A protein and the small-molecule ligand that binds it are described below.
Small molecule (SMILES): C[C@@H]1O[C@H](O)[C@H](O)[C@H](O)[C@H]1O

Binding-site contacts:
Ligand atom O4 contacts residue TRP42 of chain 1.B at 4.3 Å.
Ligand atom C2 contacts residue TRP187 of chain 1.B at 3.8 Å (hydrophobic).
Ligand atom O1 contacts residue LYS230 of chain 1.B at 3.0 Å (salt-bridge).
Ligand atom O3 contacts residue HIS288 of chain 1.B at 4.1 Å.
Ligand atom C3 contacts residue ASP328 of chain 1.B at 3.8 Å.
Ligand atom C4 contacts residue ASP328 of chain 1.B at 3.7 Å.
Ligand atom C6 contacts residue PHE330 of chain 1.B at 4.0 Å (hydrophobic).
Ligand atom O5 contacts residue PHE330 of chain 1.B at 4.2 Å.
Ligand atom C4 contacts residue HIS97 of chain 1.B at 4.0 Å.
Ligand atom O3 contacts residue ASP328 of chain 1.B at 3.3 Å (salt-bridge).
Ligand atom O2 contacts residue ASP328 of chain 1.B at 2.8 Å (salt-bridge).
Ligand atom O3 contacts residue TRP187 of chain 1.B at 4.0 Å.
Ligand atom O2 contacts residue ASP261 of chain 1.B at 3.7 Å.
Ligand atom C6 contacts residue PHE138 of chain 1.B at 3.8 Å (hydrophobic).
Ligand atom C3 contacts residue MN1 of chain 1.I at 3.7 Å.
Ligand atom C6 contacts residue HIS97 of chain 1.B at 4.1 Å.
Ligand atom O1 contacts residue ASP296 of chain 1.B at 3.9 Å.
Ligand atom O3 contacts residue MN1 of chain 1.I at 2.8 Å.
Ligand atom C5 contacts residue PHE138 of chain 1.B at 4.2 Å (hydrophobic).
Ligand atom C2 contacts residue MN1 of chain 1.I at 3.5 Å.
Ligand atom C2 contacts residue HIS264 of chain 1.B at 3.7 Å.
Ligand atom O2 contacts residue MN1 of chain 1.I at 2.6 Å.
Ligand atom O3 contacts residue ASN185 of chain 1.B at 4.0 Å.
Ligand atom C2 contacts residue GLU228 of chain 1.B at 3.6 Å.
Ligand atom C1 contacts residue LYS230 of chain 1.B at 4.2 Å.
Ligand atom C2 contacts residue ASP328 of chain 1.B at 3.9 Å.
Ligand atom C1 contacts residue HIS264 of chain 1.B at 4.4 Å.
Ligand atom C6 contacts residue TRP42 of chain 1.B at 4.2 Å (hydrophobic).
Ligand atom O1 contacts residue HIS264 of chain 1.B at 3.7 Å.
Ligand atom O2 contacts residue HIS264 of chain 1.B at 3.2 Å.
Ligand atom C5 contacts residue TRP187 of chain 1.B at 4.1 Å (hydrophobic).
Ligand atom C3 contacts residue GLU228 of chain 1.B at 3.5 Å.
Ligand atom O1 contacts residue TRP187 of chain 1.B at 3.9 Å.
Ligand atom O4 contacts residue ASN134 of chain 1.B at 4.3 Å.
Ligand atom O3 contacts residue GLU228 of chain 1.B at 2.5 Å (salt-bridge).
Ligand atom O2 contacts residue GLU228 of chain 1.B at 3.3 Å (salt-bridge).
Ligand atom O4 contacts residue HIS97 of chain 1.B at 2.8 Å (h-bond).
Ligand atom C3 contacts residue TRP187 of chain 1.B at 3.7 Å (hydrophobic).
Ligand atom C1 contacts residue TRP187 of chain 1.B at 3.7 Å (hydrophobic).
Ligand atom C6 contacts residue ILE47 of chain 1.B at 3.6 Å (hydrophobic).

Sequence of chain 1.B:
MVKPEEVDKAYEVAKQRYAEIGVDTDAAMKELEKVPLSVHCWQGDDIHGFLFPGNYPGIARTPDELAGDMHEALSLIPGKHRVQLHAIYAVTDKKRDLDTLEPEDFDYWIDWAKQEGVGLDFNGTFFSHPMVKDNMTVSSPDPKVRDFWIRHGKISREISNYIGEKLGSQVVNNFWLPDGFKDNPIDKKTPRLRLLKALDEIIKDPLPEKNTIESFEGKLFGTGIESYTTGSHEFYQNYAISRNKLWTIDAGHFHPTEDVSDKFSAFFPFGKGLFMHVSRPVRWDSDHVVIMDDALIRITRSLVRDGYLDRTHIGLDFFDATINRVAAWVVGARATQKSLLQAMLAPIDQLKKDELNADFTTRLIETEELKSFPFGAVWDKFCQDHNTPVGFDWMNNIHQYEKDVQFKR